Sequence of chain 1.E:
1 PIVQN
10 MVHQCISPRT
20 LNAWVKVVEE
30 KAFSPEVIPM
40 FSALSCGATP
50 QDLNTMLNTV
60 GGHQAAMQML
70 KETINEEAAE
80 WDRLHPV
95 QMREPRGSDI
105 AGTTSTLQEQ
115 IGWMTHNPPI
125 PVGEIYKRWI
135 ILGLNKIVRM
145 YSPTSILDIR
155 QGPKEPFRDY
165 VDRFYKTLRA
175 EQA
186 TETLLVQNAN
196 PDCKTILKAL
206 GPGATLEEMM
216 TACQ

Sequence of chain 1.D:
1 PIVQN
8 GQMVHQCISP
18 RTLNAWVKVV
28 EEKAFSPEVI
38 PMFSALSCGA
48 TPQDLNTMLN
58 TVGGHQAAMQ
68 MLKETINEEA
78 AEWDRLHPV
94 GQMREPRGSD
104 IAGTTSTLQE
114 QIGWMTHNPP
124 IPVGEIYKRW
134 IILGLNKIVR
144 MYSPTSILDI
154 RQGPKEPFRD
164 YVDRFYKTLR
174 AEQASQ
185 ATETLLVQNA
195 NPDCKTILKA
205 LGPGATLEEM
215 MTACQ

This protein binds this small molecule.
Small molecule (SMILES): COc1ccc(N(C)C(=O)[C@H](Cc2ccccc2)NC(=O)CN2CCN(S(=O)(=O)c3ccc(N)cc3)CC2=O)cc1

Binding-site contacts:
Ligand atom C29 contacts residue ILE73 of chain 1.E at 3.6 Å (hydrophobic).
Ligand atom C01 contacts residue GLN67 of chain 1.E at 3.5 Å.
Ligand atom C19 contacts residue MET66 of chain 1.E at 3.3 Å (hydrophobic).
Ligand atom O06 contacts residue TYR169 of chain 1.D at 3.7 Å.
Ligand atom C07 contacts residue ARG173 of chain 1.D at 3.7 Å.
Ligand atom C28 contacts residue TYR130 of chain 1.E at 3.3 Å (hydrophobic).
Ligand atom C14 contacts residue ASN57 of chain 1.E at 3.0 Å.
Ligand atom C21 contacts residue ASN57 of chain 1.E at 3.2 Å.
Ligand atom O05 contacts residue ASN74 of chain 1.E at 3.1 Å (h-bond).
Ligand atom N05 contacts residue ASN53 of chain 1.E at 3.7 Å.
Ligand atom O01 contacts residue LEU172 of chain 1.D at 3.5 Å (h-bond).
Ligand atom C24 contacts residue THR107 of chain 1.E at 3.5 Å.
Ligand atom C23 contacts residue ASN53 of chain 1.E at 3.2 Å.
Ligand atom C17 contacts residue LEU56 of chain 1.E at 3.5 Å (hydrophobic).
Ligand atom O02 contacts residue ARG173 of chain 1.D at 2.6 Å (salt-bridge).
Ligand atom C18 contacts residue LYS70 of chain 1.E at 3.5 Å.
Ligand atom C27 contacts residue THR107 of chain 1.E at 3.7 Å.
Ligand atom C08 contacts residue ARG173 of chain 1.D at 3.6 Å.
Ligand atom O04 contacts residue ASN57 of chain 1.E at 3.0 Å (h-bond).
Ligand atom N04 contacts residue ASN57 of chain 1.E at 2.8 Å (h-bond).
Ligand atom C19 contacts residue LYS70 of chain 1.E at 3.1 Å.
Ligand atom C16 contacts residue LEU56 of chain 1.E at 3.6 Å (hydrophobic).
Ligand atom O01 contacts residue ARG173 of chain 1.D at 3.3 Å.
Ligand atom C13 contacts residue ASN57 of chain 1.E at 3.4 Å.
Ligand atom C14 contacts residue ASN53 of chain 1.E at 3.5 Å.
Ligand atom C28 contacts residue THR107 of chain 1.E at 3.5 Å.
Ligand atom C28 contacts residue ASN53 of chain 1.E at 3.5 Å.
Ligand atom C20 contacts residue MET66 of chain 1.E at 3.5 Å (hydrophobic).
Ligand atom C22 contacts residue THR107 of chain 1.E at 3.4 Å.
Ligand atom C17 contacts residue LYS70 of chain 1.E at 3.6 Å.
Ligand atom C16 contacts residue ASN57 of chain 1.E at 3.6 Å.
Ligand atom C02 contacts residue GLN67 of chain 1.E at 3.2 Å.
Ligand atom C29 contacts residue ASN74 of chain 1.E at 3.1 Å.
Ligand atom C20 contacts residue LYS70 of chain 1.E at 3.2 Å.
Ligand atom C21 contacts residue LYS70 of chain 1.E at 3.6 Å.
Ligand atom C18 contacts residue MET66 of chain 1.E at 3.7 Å (hydrophobic).
Ligand atom C28 contacts residue ALA105 of chain 1.E at 3.5 Å (hydrophobic).
Ligand atom C27 contacts residue TYR130 of chain 1.E at 3.6 Å (hydrophobic).
Ligand atom C21 contacts residue LEU56 of chain 1.E at 3.5 Å (hydrophobic).
Ligand atom C23 contacts residue THR107 of chain 1.E at 3.5 Å.